The small molecule below binds the protein below.
Small molecule (SMILES): CC(=O)N[C@H]1[C@H](O[C@H]2[C@H](O)[C@@H](NC(C)=O)CO[C@@H]2CO)O[C@H](CO)[C@@H](O[C@@H]2O[C@H](CO)[C@@H](O)[C@H](O[C@H]3O[C@H](CO)[C@@H](O)[C@H](O)[C@@H]3O)[C@@H]2O)[C@@H]1O

Sequence of chain 1.F:
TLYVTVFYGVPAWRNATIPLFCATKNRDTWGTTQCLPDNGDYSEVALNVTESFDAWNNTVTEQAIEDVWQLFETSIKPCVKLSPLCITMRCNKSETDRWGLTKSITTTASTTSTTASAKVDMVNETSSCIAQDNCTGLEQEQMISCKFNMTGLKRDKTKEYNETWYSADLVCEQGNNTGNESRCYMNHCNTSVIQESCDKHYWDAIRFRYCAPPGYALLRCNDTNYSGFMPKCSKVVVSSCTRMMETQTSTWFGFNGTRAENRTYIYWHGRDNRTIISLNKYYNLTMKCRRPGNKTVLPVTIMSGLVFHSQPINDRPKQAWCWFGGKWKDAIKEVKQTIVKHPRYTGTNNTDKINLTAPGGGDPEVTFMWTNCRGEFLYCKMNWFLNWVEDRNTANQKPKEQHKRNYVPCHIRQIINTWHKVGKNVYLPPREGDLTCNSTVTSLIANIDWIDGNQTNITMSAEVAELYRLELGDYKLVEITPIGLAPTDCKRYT

Binding-site contacts:
Ligand atom C6 contacts residue ASN15 of chain 1.F at 3.7 Å.
Ligand atom C8 contacts residue ASN57 of chain 1.F at 4.4 Å.
Ligand atom C7 contacts residue NAG2 of chain 1.UB at 4.4 Å.
Ligand atom O6 contacts residue NAG2 of chain 1.UB at 3.1 Å.
Ligand atom C6 contacts residue NAG2 of chain 1.UB at 3.3 Å.
Ligand atom C5 contacts residue ASN57 of chain 1.F at 3.7 Å.
Ligand atom O6 contacts residue PHE121 of chain 1.B at 4.2 Å.
Ligand atom C1 contacts residue NAG1 of chain 1.UB at 3.9 Å.
Ligand atom C4 contacts residue NAG1 of chain 1.UB at 4.2 Å.
Ligand atom O7 contacts residue NAG2 of chain 1.UB at 3.5 Å.
Ligand atom O7 contacts residue ASN57 of chain 1.F at 3.4 Å (h-bond).
Ligand atom C6 contacts residue NAG1 of chain 1.UB at 3.8 Å.
Ligand atom O6 contacts residue ASN15 of chain 1.F at 4.3 Å.
Ligand atom N2 contacts residue ASN57 of chain 1.F at 2.9 Å (h-bond).
Ligand atom O5 contacts residue ASN57 of chain 1.F at 2.4 Å (h-bond).
Ligand atom C5 contacts residue NAG2 of chain 1.UB at 4.3 Å.
Ligand atom C1 contacts residue ASN57 of chain 1.F at 1.4 Å.
Ligand atom O5 contacts residue NAG1 of chain 1.UB at 4.3 Å.
Ligand atom O5 contacts residue NAG2 of chain 1.UB at 4.2 Å.
Ligand atom C2 contacts residue ASN57 of chain 1.F at 2.5 Å.
Ligand atom C3 contacts residue ASN57 of chain 1.F at 3.8 Å.
Ligand atom O3 contacts residue NAG2 of chain 1.UB at 3.6 Å.
Ligand atom C5 contacts residue NAG1 of chain 1.UB at 4.3 Å.
Ligand atom C4 contacts residue ASN57 of chain 1.F at 4.2 Å.
Ligand atom C3 contacts residue NAG1 of chain 1.UB at 4.4 Å.
Ligand atom C7 contacts residue ASN57 of chain 1.F at 3.3 Å.
Ligand atom C8 contacts residue ARG271 of chain 1.F at 4.2 Å.
Ligand atom O6 contacts residue THR17 of chain 1.F at 4.3 Å.

Sequence of chain 1.B:
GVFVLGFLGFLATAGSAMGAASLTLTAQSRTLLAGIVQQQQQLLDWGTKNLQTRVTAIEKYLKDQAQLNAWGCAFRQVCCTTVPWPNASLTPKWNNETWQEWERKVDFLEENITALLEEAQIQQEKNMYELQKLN